Binding-site contacts:
Ligand atom N3 contacts residue U2 of chain 23.C at 3.7 Å.
Ligand atom N6 contacts residue U3 of chain 23.C at 3.0 Å (h-bond).
Ligand atom N6 contacts residue U2 of chain 23.C at 4.2 Å.
Ligand atom N1 contacts residue U2 of chain 23.C at 3.5 Å (h-bond).
Ligand atom N1 contacts residue U1 of chain 23.C at 2.8 Å (h-bond).
Ligand atom N6 contacts residue U1 of chain 23.C at 2.8 Å (h-bond).
Ligand atom C6 contacts residue U2 of chain 23.C at 4.1 Å.
Ligand atom N1 contacts residue U3 of chain 23.C at 2.7 Å (h-bond).
Ligand atom C2 contacts residue U3 of chain 23.C at 3.0 Å.
Ligand atom C4 contacts residue U2 of chain 23.C at 4.3 Å.
Ligand atom C2 contacts residue U2 of chain 23.C at 3.2 Å.
Ligand atom C2 contacts residue U1 of chain 23.C at 3.5 Å.
Ligand atom C6 contacts residue U3 of chain 23.C at 3.3 Å.
Ligand atom N3 contacts residue U3 of chain 23.C at 4.2 Å.
Ligand atom C6 contacts residue U1 of chain 23.C at 3.6 Å.

The protein below binds the small molecule below.
Small molecule (SMILES): Nc1ncnc2c1ncn2[C@@H]1O[C@H](CO[P](=O)(O)O[C@H]2[C@@H](O)[C@H](n3cnc4c(N)ncnc43)O[C@@H]2CO[P](=O)(O)O[C@H]2[C@@H](O)[C@H](n3cnc4c(N)ncnc43)O[C@@H]2COP(=O)(O)O)[C@@H](O)[C@H]1O